The small molecule below binds the protein below.
Small molecule (SMILES): CC(=O)N[C@@H]1[C@@H](O)[C@H](O)[C@@H](CO)O[C@H]1O

Sequence of chain 2.A:
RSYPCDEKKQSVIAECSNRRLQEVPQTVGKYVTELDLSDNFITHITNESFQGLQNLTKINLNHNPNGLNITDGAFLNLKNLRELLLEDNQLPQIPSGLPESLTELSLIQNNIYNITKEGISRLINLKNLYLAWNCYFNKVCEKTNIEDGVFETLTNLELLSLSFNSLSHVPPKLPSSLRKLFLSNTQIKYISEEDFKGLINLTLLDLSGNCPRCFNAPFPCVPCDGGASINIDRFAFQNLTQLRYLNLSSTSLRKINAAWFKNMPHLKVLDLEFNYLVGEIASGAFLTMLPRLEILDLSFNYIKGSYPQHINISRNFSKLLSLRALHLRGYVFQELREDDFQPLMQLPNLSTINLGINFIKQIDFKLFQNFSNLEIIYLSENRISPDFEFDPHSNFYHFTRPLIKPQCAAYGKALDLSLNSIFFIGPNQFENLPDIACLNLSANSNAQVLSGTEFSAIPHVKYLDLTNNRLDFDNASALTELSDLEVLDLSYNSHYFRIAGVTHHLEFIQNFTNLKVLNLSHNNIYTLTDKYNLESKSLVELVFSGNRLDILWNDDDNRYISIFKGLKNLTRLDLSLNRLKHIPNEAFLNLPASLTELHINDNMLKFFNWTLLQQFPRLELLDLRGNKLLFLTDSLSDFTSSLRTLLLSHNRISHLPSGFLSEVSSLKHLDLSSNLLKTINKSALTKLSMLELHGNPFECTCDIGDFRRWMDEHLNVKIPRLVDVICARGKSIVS

Binding-site contacts:
Ligand atom C5 contacts residue ASN373 of chain 2.A at 3.5 Å.
Ligand atom O5 contacts residue ASN373 of chain 2.A at 2.2 Å (h-bond).
Ligand atom O7 contacts residue SER346 of chain 2.A at 3.1 Å (h-bond).
Ligand atom N2 contacts residue PRO372 of chain 2.A at 4.4 Å.
Ligand atom C7 contacts residue SER346 of chain 2.A at 4.2 Å.
Ligand atom O7 contacts residue LEU345 of chain 2.A at 4.1 Å.
Ligand atom C1 contacts residue ARG348 of chain 2.A at 4.3 Å.
Ligand atom C1 contacts residue ASN373 of chain 2.A at 1.4 Å.
Ligand atom C7 contacts residue LEU345 of chain 2.A at 4.0 Å (hydrophobic).
Ligand atom C3 contacts residue ASN373 of chain 2.A at 3.9 Å.
Ligand atom C4 contacts residue ASN373 of chain 2.A at 4.2 Å.
Ligand atom C7 contacts residue PRO372 of chain 2.A at 4.3 Å (hydrophobic).
Ligand atom C8 contacts residue SER346 of chain 2.A at 4.5 Å.
Ligand atom C5 contacts residue ARG348 of chain 2.A at 4.5 Å.
Ligand atom C2 contacts residue ASN373 of chain 2.A at 2.6 Å.
Ligand atom C6 contacts residue ARG348 of chain 2.A at 4.3 Å.
Ligand atom O6 contacts residue ARG348 of chain 2.A at 4.2 Å.
Ligand atom C8 contacts residue PRO372 of chain 2.A at 3.7 Å (hydrophobic).
Ligand atom N2 contacts residue ASN373 of chain 2.A at 3.0 Å (h-bond).
Ligand atom C7 contacts residue ASN373 of chain 2.A at 3.6 Å.
Ligand atom C8 contacts residue LEU345 of chain 2.A at 3.4 Å (hydrophobic).
Ligand atom O5 contacts residue ARG348 of chain 2.A at 3.5 Å (salt-bridge).
Ligand atom O7 contacts residue ASN373 of chain 2.A at 3.7 Å.